Sequence of chain 1.A:
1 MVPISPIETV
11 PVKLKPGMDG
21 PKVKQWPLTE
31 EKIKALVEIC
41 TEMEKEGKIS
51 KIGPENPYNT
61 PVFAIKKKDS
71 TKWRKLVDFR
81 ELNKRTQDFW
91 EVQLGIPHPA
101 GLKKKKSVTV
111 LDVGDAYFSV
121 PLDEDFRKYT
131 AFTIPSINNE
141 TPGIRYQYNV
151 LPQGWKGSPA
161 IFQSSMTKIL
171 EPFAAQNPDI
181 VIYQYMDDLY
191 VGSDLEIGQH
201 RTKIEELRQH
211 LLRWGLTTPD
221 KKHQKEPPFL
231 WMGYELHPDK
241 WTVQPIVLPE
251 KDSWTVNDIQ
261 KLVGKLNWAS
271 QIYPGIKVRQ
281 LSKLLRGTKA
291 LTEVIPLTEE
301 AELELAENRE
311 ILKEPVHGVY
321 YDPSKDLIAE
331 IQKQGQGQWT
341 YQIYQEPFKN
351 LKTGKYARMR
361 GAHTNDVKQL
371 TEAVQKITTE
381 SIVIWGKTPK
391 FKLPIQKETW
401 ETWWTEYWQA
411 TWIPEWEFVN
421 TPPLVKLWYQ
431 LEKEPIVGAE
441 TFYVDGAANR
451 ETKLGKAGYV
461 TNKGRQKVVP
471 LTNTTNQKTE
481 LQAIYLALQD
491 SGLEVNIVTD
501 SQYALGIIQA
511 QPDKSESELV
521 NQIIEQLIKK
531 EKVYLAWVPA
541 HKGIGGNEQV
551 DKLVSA

The protein below binds the small molecule below.
Small molecule (SMILES): N#Cc1cc(Cl)cc(Oc2c(Br)ccc(CC(=O)Nc3ccc(S(N)(=O)=O)cc3Cl)c2F)c1

Binding-site contacts:
Ligand atom N3 contacts residue LYS106 of chain 1.A at 2.9 Å (salt-bridge).
Ligand atom BR contacts residue TYR183 of chain 1.A at 3.5 Å.
Ligand atom C9 contacts residue VAL108 of chain 1.A at 3.4 Å (hydrophobic).
Ligand atom C8 contacts residue VAL108 of chain 1.A at 3.5 Å (hydrophobic).
Ligand atom N1 contacts residue TRP231 of chain 1.A at 3.6 Å.
Ligand atom O2 contacts residue LYS104 of chain 1.A at 3.4 Å.
Ligand atom C5 contacts residue TYR190 of chain 1.A at 3.5 Å (hydrophobic).
Ligand atom O2 contacts residue LYS105 of chain 1.A at 2.9 Å (salt-bridge).
Ligand atom O1 contacts residue TYR190 of chain 1.A at 3.6 Å.
Ligand atom C4 contacts residue TYR190 of chain 1.A at 3.6 Å (hydrophobic).
Ligand atom C18 contacts residue LYS106 of chain 1.A at 3.5 Å.
Ligand atom CL2 contacts residue PHE229 of chain 1.A at 3.2 Å.
Ligand atom C11 contacts residue LYS103 of chain 1.A at 3.3 Å.
Ligand atom O3 contacts residue SER107 of chain 1.A at 3.5 Å.
Ligand atom C6 contacts residue TYR190 of chain 1.A at 3.4 Å (hydrophobic).
Ligand atom C21 contacts residue HIS237 of chain 1.A at 3.5 Å.
Ligand atom N1 contacts residue TYR190 of chain 1.A at 3.5 Å.
Ligand atom C17 contacts residue LYS105 of chain 1.A at 3.0 Å.
Ligand atom C1 contacts residue TYR190 of chain 1.A at 3.3 Å (hydrophobic).
Ligand atom O1 contacts residue VAL108 of chain 1.A at 3.3 Å.
Ligand atom C16 contacts residue HIS237 of chain 1.A at 3.6 Å.
Ligand atom C16 contacts residue PRO238 of chain 1.A at 3.6 Å (hydrophobic).
Ligand atom BR contacts residue TYR190 of chain 1.A at 3.4 Å.
Ligand atom N1 contacts residue PHE229 of chain 1.A at 3.6 Å.
Ligand atom C18 contacts residue LYS105 of chain 1.A at 3.1 Å.
Ligand atom C14 contacts residue TYR320 of chain 1.A at 3.2 Å (hydrophobic).
Ligand atom C1 contacts residue LEU236 of chain 1.A at 3.6 Å (hydrophobic).
Ligand atom C7 contacts residue TYR190 of chain 1.A at 3.4 Å (hydrophobic).
Ligand atom CL2 contacts residue LEU236 of chain 1.A at 3.2 Å.
Ligand atom F contacts residue LEU236 of chain 1.A at 3.6 Å.
Ligand atom CL2 contacts residue HIS237 of chain 1.A at 3.2 Å.
Ligand atom C2 contacts residue TYR190 of chain 1.A at 3.1 Å (hydrophobic).
Ligand atom O3 contacts residue VAL108 of chain 1.A at 3.0 Å (h-bond).
Ligand atom C3 contacts residue TYR190 of chain 1.A at 3.3 Å (hydrophobic).
Ligand atom O4 contacts residue PRO227 of chain 1.A at 3.0 Å.
Ligand atom C17 contacts residue VAL108 of chain 1.A at 3.5 Å (hydrophobic).
Ligand atom C21 contacts residue PRO238 of chain 1.A at 3.5 Å (hydrophobic).
Ligand atom N2 contacts residue HIS237 of chain 1.A at 3.5 Å (h-bond).
Ligand atom C2 contacts residue LEU236 of chain 1.A at 3.6 Å (hydrophobic).
Ligand atom C15 contacts residue TYR320 of chain 1.A at 3.5 Å (hydrophobic).